Sequence of chain 2.B:
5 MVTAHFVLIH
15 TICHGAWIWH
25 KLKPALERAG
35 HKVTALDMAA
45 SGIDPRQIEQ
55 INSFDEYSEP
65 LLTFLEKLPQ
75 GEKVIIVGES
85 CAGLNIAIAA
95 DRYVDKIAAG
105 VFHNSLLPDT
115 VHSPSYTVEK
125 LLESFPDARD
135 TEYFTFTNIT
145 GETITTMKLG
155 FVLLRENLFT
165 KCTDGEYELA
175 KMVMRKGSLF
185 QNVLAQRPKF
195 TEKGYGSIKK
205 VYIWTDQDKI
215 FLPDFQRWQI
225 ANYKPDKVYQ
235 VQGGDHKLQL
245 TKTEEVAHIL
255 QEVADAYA

Binding-site contacts:
Ligand atom O1' contacts residue CYS85 of chain 2.B at 3.9 Å.
Ligand atom C1' contacts residue THR15 of chain 2.B at 3.1 Å.
Ligand atom C3 contacts residue ILE16 of chain 2.B at 3.5 Å (hydrophobic).
Ligand atom C5 contacts residue ILE16 of chain 2.B at 4.4 Å (hydrophobic).
Ligand atom C1' contacts residue HBA1 of chain 2.F at 3.2 Å.
Ligand atom C1 contacts residue SER84 of chain 2.B at 4.1 Å.
Ligand atom C6 contacts residue HBA1 of chain 2.F at 3.3 Å.
Ligand atom C4 contacts residue ILE16 of chain 2.B at 4.0 Å (hydrophobic).
Ligand atom C6 contacts residue LEU125 of chain 2.B at 4.4 Å (hydrophobic).
Ligand atom C4 contacts residue HBA1 of chain 2.F at 3.3 Å.
Ligand atom C4 contacts residue LEU183 of chain 2.B at 4.0 Å (hydrophobic).
Ligand atom C6 contacts residue CYS85 of chain 2.B at 3.3 Å (hydrophobic).
Ligand atom C2 contacts residue ILE16 of chain 2.B at 3.5 Å (hydrophobic).
Ligand atom C1 contacts residue ILE16 of chain 2.B at 3.7 Å (hydrophobic).
Ligand atom O1' contacts residue HBA1 of chain 2.F at 3.4 Å (h-bond).
Ligand atom O4 contacts residue LEU126 of chain 2.B at 4.1 Å.
Ligand atom C1 contacts residue THR15 of chain 2.B at 4.1 Å.
Ligand atom C3 contacts residue LEU153 of chain 2.B at 4.2 Å (hydrophobic).
Ligand atom C3 contacts residue MET151 of chain 2.B at 3.0 Å (hydrophobic).
Ligand atom O1' contacts residue SER84 of chain 2.B at 2.3 Å (h-bond).
Ligand atom C5 contacts residue LEU125 of chain 2.B at 3.7 Å (hydrophobic).
Ligand atom C6 contacts residue ILE16 of chain 2.B at 4.4 Å (hydrophobic).
Ligand atom C1 contacts residue CYS85 of chain 2.B at 4.0 Å (hydrophobic).
Ligand atom C2 contacts residue MET151 of chain 2.B at 4.0 Å (hydrophobic).
Ligand atom O4 contacts residue LEU183 of chain 2.B at 3.9 Å.
Ligand atom C2 contacts residue HBA1 of chain 2.F at 3.1 Å.
Ligand atom C1' contacts residue ILE16 of chain 2.B at 3.8 Å (hydrophobic).
Ligand atom O4 contacts residue MET151 of chain 2.B at 3.5 Å.
Ligand atom C5 contacts residue LEU183 of chain 2.B at 3.9 Å (hydrophobic).
Ligand atom C2 contacts residue LEU153 of chain 2.B at 4.1 Å (hydrophobic).
Ligand atom C1' contacts residue CYS85 of chain 2.B at 4.3 Å (hydrophobic).
Ligand atom C5 contacts residue HBA1 of chain 2.F at 3.2 Å.
Ligand atom O4 contacts residue HBA1 of chain 2.F at 3.2 Å.
Ligand atom C5 contacts residue CYS85 of chain 2.B at 3.8 Å (hydrophobic).
Ligand atom C1 contacts residue HBA1 of chain 2.F at 3.1 Å.
Ligand atom C4 contacts residue MET151 of chain 2.B at 3.8 Å (hydrophobic).
Ligand atom O1' contacts residue THR15 of chain 2.B at 2.6 Å (h-bond).
Ligand atom C1' contacts residue SER84 of chain 2.B at 3.5 Å.
Ligand atom C6 contacts residue SER84 of chain 2.B at 3.8 Å.
Ligand atom C3 contacts residue HBA1 of chain 2.F at 3.1 Å.

The protein below binds the small molecule below.
Small molecule (SMILES): O=Cc1ccc(O)cc1